Binding-site contacts:
Ligand atom O3 contacts residue SER69 of chain 1.E at 3.2 Å (h-bond).
Ligand atom O3 contacts residue ALA67 of chain 1.E at 4.1 Å.
Ligand atom O4 contacts residue SER68 of chain 1.E at 3.1 Å.
Ligand atom O1 contacts residue SER68 of chain 1.E at 2.9 Å.
Ligand atom O3 contacts residue THR62 of chain 1.E at 4.3 Å.
Ligand atom O2 contacts residue SER68 of chain 1.E at 3.8 Å.
Ligand atom O1 contacts residue THR62 of chain 1.E at 4.4 Å.
Ligand atom CA contacts residue SER68 of chain 1.E at 4.5 Å.
Ligand atom O3 contacts residue SER68 of chain 1.E at 1.4 Å.
Ligand atom N contacts residue SER68 of chain 1.E at 3.9 Å.
Ligand atom O4 contacts residue SER69 of chain 1.E at 4.0 Å.
Ligand atom P contacts residue SER68 of chain 1.E at 2.5 Å.
Ligand atom P contacts residue SER69 of chain 1.E at 4.3 Å.

The small molecule below binds the protein below.
Small molecule (SMILES): NCCOP(=O)(O)O

Sequence of chain 1.E:
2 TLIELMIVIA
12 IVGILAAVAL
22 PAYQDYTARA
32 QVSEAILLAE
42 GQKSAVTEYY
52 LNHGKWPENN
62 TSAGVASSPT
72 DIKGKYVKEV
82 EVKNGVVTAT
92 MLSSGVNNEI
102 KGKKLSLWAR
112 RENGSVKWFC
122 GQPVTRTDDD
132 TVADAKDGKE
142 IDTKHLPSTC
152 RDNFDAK